Sequence of chain 1.E:
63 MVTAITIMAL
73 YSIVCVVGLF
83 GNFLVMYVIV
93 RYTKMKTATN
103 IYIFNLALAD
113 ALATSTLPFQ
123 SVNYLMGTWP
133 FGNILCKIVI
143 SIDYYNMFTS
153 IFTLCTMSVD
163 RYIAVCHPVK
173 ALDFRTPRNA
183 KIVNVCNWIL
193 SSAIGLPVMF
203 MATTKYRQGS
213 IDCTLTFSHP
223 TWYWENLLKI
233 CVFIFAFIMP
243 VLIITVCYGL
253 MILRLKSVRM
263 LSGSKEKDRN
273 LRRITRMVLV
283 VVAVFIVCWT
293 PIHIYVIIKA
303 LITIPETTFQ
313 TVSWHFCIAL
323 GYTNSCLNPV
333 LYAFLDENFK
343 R

Binding-site contacts:
Ligand atom C17 contacts residue ASP145 of chain 1.E at 3.2 Å.
Ligand atom N15 contacts residue ASP145 of chain 1.E at 2.9 Å (salt-bridge).
Ligand atom C25 contacts residue TYR146 of chain 1.E at 3.5 Å (hydrophobic).
Ligand atom C16 contacts residue ASP145 of chain 1.E at 3.6 Å.
Ligand atom C30 contacts residue TRP316 of chain 1.E at 3.5 Å (hydrophobic).
Ligand atom C22 contacts residue ASN125 of chain 1.E at 3.8 Å.
Ligand atom C14 contacts residue ASP145 of chain 1.E at 3.7 Å.
Ligand atom C07 contacts residue ILE294 of chain 1.E at 4.0 Å (hydrophobic).
Ligand atom C02 contacts residue MET149 of chain 1.E at 3.8 Å (hydrophobic).
Ligand atom C01 contacts residue VAL234 of chain 1.E at 3.7 Å (hydrophobic).
Ligand atom C24 contacts residue TYR146 of chain 1.E at 3.4 Å (hydrophobic).
Ligand atom C18 contacts residue ILE142 of chain 1.E at 4.1 Å (hydrophobic).
Ligand atom C08 contacts residue TRP291 of chain 1.E at 3.9 Å (hydrophobic).
Ligand atom C20 contacts residue TRP131 of chain 1.E at 3.9 Å (hydrophobic).
Ligand atom O28 contacts residue TRP316 of chain 1.E at 4.0 Å.
Ligand atom C19 contacts residue ILE142 of chain 1.E at 3.6 Å (hydrophobic).
Ligand atom C20 contacts residue ILE142 of chain 1.E at 4.1 Å (hydrophobic).
Ligand atom C09 contacts residue TYR324 of chain 1.E at 3.9 Å (hydrophobic).
Ligand atom C10 contacts residue MET149 of chain 1.E at 4.0 Å (hydrophobic).
Ligand atom C20 contacts residue VAL141 of chain 1.E at 3.6 Å (hydrophobic).
Ligand atom C08 contacts residue TYR324 of chain 1.E at 4.0 Å (hydrophobic).
Ligand atom C25 contacts residue ASP145 of chain 1.E at 4.0 Å.
Ligand atom C19 contacts residue VAL141 of chain 1.E at 3.6 Å (hydrophobic).
Ligand atom C09 contacts residue GLY323 of chain 1.E at 4.0 Å.
Ligand atom C20 contacts residue GLN122 of chain 1.E at 4.0 Å.
Ligand atom C13 contacts residue ASP145 of chain 1.E at 3.7 Å.
Ligand atom C08 contacts residue ILE320 of chain 1.E at 4.0 Å (hydrophobic).
Ligand atom C24 contacts residue ASP145 of chain 1.E at 3.8 Å.
Ligand atom C21 contacts residue TRP131 of chain 1.E at 3.7 Å (hydrophobic).
Ligand atom C08 contacts residue GLY323 of chain 1.E at 4.0 Å.
Ligand atom C19 contacts residue GLN122 of chain 1.E at 4.0 Å.
Ligand atom C10 contacts residue TYR324 of chain 1.E at 4.0 Å (hydrophobic).
Ligand atom C26 contacts residue TYR146 of chain 1.E at 3.5 Å (hydrophobic).
Ligand atom O28 contacts residue ILE320 of chain 1.E at 3.3 Å.
Ligand atom C21 contacts residue ASN125 of chain 1.E at 4.0 Å.
Ligand atom C10 contacts residue TRP291 of chain 1.E at 3.6 Å (hydrophobic).
Ligand atom C11 contacts residue MET149 of chain 1.E at 3.6 Å (hydrophobic).
Ligand atom C09 contacts residue TRP291 of chain 1.E at 3.4 Å (hydrophobic).
Ligand atom C26 contacts residue ASP145 of chain 1.E at 3.3 Å.
Ligand atom C01 contacts residue HIS295 of chain 1.E at 3.4 Å.

A small-molecule ligand and the protein it binds are described below.
Small molecule (SMILES): CCC(=O)N(c1ccccc1)[C@@]1(C(=O)OC)CCN(CCc2ccccc2)C[C@H]1C